Sequence of chain 1.A:
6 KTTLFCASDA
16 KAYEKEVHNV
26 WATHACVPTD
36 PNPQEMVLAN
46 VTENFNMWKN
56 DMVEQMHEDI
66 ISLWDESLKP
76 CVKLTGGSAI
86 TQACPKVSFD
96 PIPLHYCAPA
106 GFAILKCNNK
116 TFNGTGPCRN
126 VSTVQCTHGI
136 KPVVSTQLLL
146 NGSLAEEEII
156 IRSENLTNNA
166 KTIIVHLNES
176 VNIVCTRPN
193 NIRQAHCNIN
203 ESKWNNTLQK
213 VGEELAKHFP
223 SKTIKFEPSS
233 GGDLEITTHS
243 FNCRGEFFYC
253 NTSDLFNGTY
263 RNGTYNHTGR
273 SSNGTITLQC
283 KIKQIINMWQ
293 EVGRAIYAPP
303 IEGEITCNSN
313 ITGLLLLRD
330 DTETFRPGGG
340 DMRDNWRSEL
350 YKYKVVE

The small molecule below binds the protein below.
Small molecule (SMILES): CC(=O)N[C@@H]1[C@@H](O)[C@H](O)[C@@H](CO)O[C@H]1O

Binding-site contacts:
Ligand atom O6 contacts residue ASN163 of chain 1.A at 3.6 Å.
Ligand atom C5 contacts residue THR162 of chain 1.A at 3.9 Å.
Ligand atom C5 contacts residue ASN160 of chain 1.A at 3.6 Å.
Ligand atom C2 contacts residue ASN160 of chain 1.A at 2.4 Å.
Ligand atom O3 contacts residue ASN160 of chain 1.A at 4.1 Å.
Ligand atom O5 contacts residue ASN160 of chain 1.A at 2.4 Å (h-bond).
Ligand atom C1 contacts residue ASN160 of chain 1.A at 1.4 Å.
Ligand atom C4 contacts residue ASN160 of chain 1.A at 4.3 Å.
Ligand atom C7 contacts residue ASN160 of chain 1.A at 3.9 Å.
Ligand atom C3 contacts residue ASN160 of chain 1.A at 3.7 Å.
Ligand atom C6 contacts residue THR162 of chain 1.A at 4.3 Å.
Ligand atom C1 contacts residue ASN163 of chain 1.A at 4.2 Å.
Ligand atom O5 contacts residue ASN163 of chain 1.A at 3.9 Å.
Ligand atom C1 contacts residue THR162 of chain 1.A at 4.1 Å.
Ligand atom O5 contacts residue THR162 of chain 1.A at 4.4 Å.
Ligand atom O6 contacts residue THR162 of chain 1.A at 3.9 Å.
Ligand atom O7 contacts residue ASN160 of chain 1.A at 3.9 Å.
Ligand atom N2 contacts residue ASN160 of chain 1.A at 3.3 Å (h-bond).